Binding-site contacts:
Ligand atom F13 contacts residue MET58 of chain 1.A at 3.7 Å.
Ligand atom O01 contacts residue MN1 of chain 1.B at 2.3 Å.
Ligand atom O04 contacts residue GLU117 of chain 1.A at 3.1 Å (salt-bridge).
Ligand atom N25 contacts residue LYS71 of chain 1.A at 3.1 Å.
Ligand atom N22 contacts residue LYS71 of chain 1.A at 3.6 Å.
Ligand atom C05 contacts residue GLU117 of chain 1.A at 3.0 Å.
Ligand atom C09 contacts residue ILE75 of chain 1.A at 3.8 Å (hydrophobic).
Ligand atom C02 contacts residue GLU156 of chain 1.A at 3.8 Å.
Ligand atom C16 contacts residue ILE75 of chain 1.A at 3.8 Å (hydrophobic).
Ligand atom O04 contacts residue GLU156 of chain 1.A at 3.2 Å (salt-bridge).
Ligand atom C17 contacts residue ALA74 of chain 1.A at 3.7 Å (hydrophobic).
Ligand atom O04 contacts residue MN1 of chain 1.B at 2.2 Å.
Ligand atom C11 contacts residue ILE75 of chain 1.A at 3.8 Å (hydrophobic).
Ligand atom O04 contacts residue ASP145 of chain 1.A at 2.8 Å (salt-bridge).
Ligand atom C05 contacts residue HIS78 of chain 1.A at 3.6 Å.
Ligand atom C10 contacts residue ILE75 of chain 1.A at 3.5 Å (hydrophobic).
Ligand atom O01 contacts residue GLU156 of chain 1.A at 3.0 Å (salt-bridge).
Ligand atom N22 contacts residue ALA74 of chain 1.A at 3.7 Å.
Ligand atom C21 contacts residue LYS71 of chain 1.A at 3.7 Å.
Ligand atom C03 contacts residue GLU117 of chain 1.A at 3.4 Å.
Ligand atom O04 contacts residue MN1 of chain 1.C at 2.1 Å.
Ligand atom C08 contacts residue GLU117 of chain 1.A at 3.8 Å.
Ligand atom F13 contacts residue ALA57 of chain 1.A at 3.2 Å.
Ligand atom O04 contacts residue HIS78 of chain 1.A at 3.0 Å.
Ligand atom N23 contacts residue LYS71 of chain 1.A at 3.7 Å.
Ligand atom C08 contacts residue MN1 of chain 1.D at 3.8 Å.
Ligand atom O01 contacts residue LYS171 of chain 1.A at 2.9 Å (salt-bridge).
Ligand atom N22 contacts residue ARG161 of chain 1.A at 3.3 Å (salt-bridge).
Ligand atom C03 contacts residue MN1 of chain 1.C at 3.1 Å.
Ligand atom O01 contacts residue ILE157 of chain 1.A at 3.3 Å (h-bond).
Ligand atom O01 contacts residue HIS78 of chain 1.A at 3.2 Å (h-bond).
Ligand atom N24 contacts residue LYS71 of chain 1.A at 3.6 Å.
Ligand atom C03 contacts residue MN1 of chain 1.B at 2.9 Å.
Ligand atom C02 contacts residue MN1 of chain 1.B at 2.8 Å.
Ligand atom C03 contacts residue HIS78 of chain 1.A at 3.1 Å.
Ligand atom C02 contacts residue LYS171 of chain 1.A at 3.6 Å.
Ligand atom C02 contacts residue HIS78 of chain 1.A at 3.3 Å.
Ligand atom F13 contacts residue ILE75 of chain 1.A at 3.6 Å.
Ligand atom F13 contacts residue TYR61 of chain 1.A at 3.4 Å.
Ligand atom C05 contacts residue MN1 of chain 1.C at 3.4 Å.

Sequence of chain 1.A:
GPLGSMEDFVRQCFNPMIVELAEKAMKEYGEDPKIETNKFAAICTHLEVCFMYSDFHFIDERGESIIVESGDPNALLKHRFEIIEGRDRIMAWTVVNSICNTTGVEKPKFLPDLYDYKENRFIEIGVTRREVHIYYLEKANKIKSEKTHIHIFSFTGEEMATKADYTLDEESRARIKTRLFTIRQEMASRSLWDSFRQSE

The protein below binds the small molecule below.
Small molecule (SMILES): O=c1[nH]c(-c2ccc(-c3nnn[nH]3)cc2)c(-c2ccc(F)cc2)cc1O